Binding-site contacts:
Ligand atom C21 contacts residue ILE40 of chain 1.E at 4.0 Å (hydrophobic).
Ligand atom C20 contacts residue LYS174 of chain 1.E at 4.2 Å.
Ligand atom C1 contacts residue ARG44 of chain 1.E at 4.2 Å.
Ligand atom C17 contacts residue LYS174 of chain 1.E at 4.1 Å.
Ligand atom C23 contacts residue PHE168 of chain 1.E at 3.9 Å (hydrophobic).
Ligand atom C20 contacts residue ILE40 of chain 1.E at 4.3 Å (hydrophobic).
Ligand atom C18 contacts residue PHE168 of chain 1.E at 4.3 Å (hydrophobic).
Ligand atom C11 contacts residue LYS174 of chain 1.E at 3.7 Å.
Ligand atom C21 contacts residue TRP43 of chain 1.E at 3.8 Å (hydrophobic).
Ligand atom C4 contacts residue ASN172 of chain 1.E at 4.0 Å.
Ligand atom C5 contacts residue ASN172 of chain 1.E at 4.0 Å.
Ligand atom C10 contacts residue ASN172 of chain 1.E at 4.3 Å.
Ligand atom C19 contacts residue ASN172 of chain 1.E at 3.3 Å.
Ligand atom C11 contacts residue ARG44 of chain 1.E at 3.6 Å.
Ligand atom C21 contacts residue ILE39 of chain 1.E at 4.4 Å (hydrophobic).
Ligand atom C20 contacts residue PHE168 of chain 1.E at 4.4 Å (hydrophobic).
Ligand atom C27 contacts residue TRP178 of chain 1.E at 4.3 Å (hydrophobic).
Ligand atom C23 contacts residue ILE39 of chain 1.E at 4.4 Å (hydrophobic).
Ligand atom C27 contacts residue ILE40 of chain 1.E at 4.5 Å (hydrophobic).
Ligand atom C27 contacts residue GLY36 of chain 1.E at 3.8 Å.
Ligand atom C12 contacts residue LYS174 of chain 1.E at 3.6 Å.
Ligand atom C8 contacts residue LYS174 of chain 1.E at 3.8 Å.
Ligand atom C22 contacts residue PHE168 of chain 1.E at 3.7 Å (hydrophobic).
Ligand atom C19 contacts residue ASP173 of chain 1.E at 3.9 Å.
Ligand atom C19 contacts residue LYS174 of chain 1.E at 3.8 Å.
Ligand atom C23 contacts residue ILE40 of chain 1.E at 4.1 Å (hydrophobic).
Ligand atom C14 contacts residue LYS174 of chain 1.E at 3.7 Å.
Ligand atom C10 contacts residue ARG44 of chain 1.E at 4.3 Å.
Ligand atom C12 contacts residue TRP43 of chain 1.E at 4.3 Å (hydrophobic).
Ligand atom C25 contacts residue TRP178 of chain 1.E at 4.3 Å (hydrophobic).
Ligand atom C13 contacts residue LYS174 of chain 1.E at 3.0 Å.
Ligand atom C18 contacts residue LYS174 of chain 1.E at 1.5 Å.
Ligand atom C9 contacts residue LYS174 of chain 1.E at 4.2 Å.
Ligand atom C16 contacts residue LYS174 of chain 1.E at 4.4 Å.
Ligand atom C15 contacts residue LYS174 of chain 1.E at 4.1 Å.
Ligand atom C24 contacts residue PHE168 of chain 1.E at 3.9 Å (hydrophobic).
Ligand atom C27 contacts residue ILE39 of chain 1.E at 3.8 Å (hydrophobic).
Ligand atom C19 contacts residue ARG44 of chain 1.E at 3.4 Å.

Sequence of chain 1.E:
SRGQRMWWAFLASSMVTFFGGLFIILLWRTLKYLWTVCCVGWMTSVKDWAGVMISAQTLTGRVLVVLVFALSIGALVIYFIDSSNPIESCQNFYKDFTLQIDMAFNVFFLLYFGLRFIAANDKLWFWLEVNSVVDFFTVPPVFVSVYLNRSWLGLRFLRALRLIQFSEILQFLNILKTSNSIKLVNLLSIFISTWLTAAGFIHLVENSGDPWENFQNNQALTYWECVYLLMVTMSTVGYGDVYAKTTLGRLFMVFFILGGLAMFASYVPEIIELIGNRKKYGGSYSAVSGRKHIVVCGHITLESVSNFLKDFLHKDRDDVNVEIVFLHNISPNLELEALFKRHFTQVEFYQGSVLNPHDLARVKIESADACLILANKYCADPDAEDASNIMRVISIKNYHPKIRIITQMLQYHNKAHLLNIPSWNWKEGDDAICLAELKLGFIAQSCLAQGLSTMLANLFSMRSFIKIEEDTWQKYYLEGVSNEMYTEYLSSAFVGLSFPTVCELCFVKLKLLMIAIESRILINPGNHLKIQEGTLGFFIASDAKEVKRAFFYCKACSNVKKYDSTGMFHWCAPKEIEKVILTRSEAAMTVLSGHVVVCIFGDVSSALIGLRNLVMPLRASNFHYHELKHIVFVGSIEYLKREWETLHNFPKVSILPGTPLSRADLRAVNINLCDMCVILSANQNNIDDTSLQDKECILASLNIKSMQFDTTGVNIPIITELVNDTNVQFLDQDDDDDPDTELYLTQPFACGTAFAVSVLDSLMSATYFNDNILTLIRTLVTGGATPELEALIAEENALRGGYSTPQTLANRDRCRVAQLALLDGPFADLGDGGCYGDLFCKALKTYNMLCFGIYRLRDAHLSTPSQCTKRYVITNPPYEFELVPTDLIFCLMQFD

The protein below binds the small molecule below.
Small molecule (SMILES): CC(C)CCC[C@@H](C)[C@H]1CC[C@H]2[C@@H]3CC=C4C[C@@H](O)CC[C@]4(C)[C@H]3CC[C@]12C